Binding-site contacts:
Ligand atom O4 contacts residue TRP342 of chain 1.D at 4.0 Å.
Ligand atom O2 contacts residue GLU113 of chain 1.D at 2.3 Å (salt-bridge).
Ligand atom O4 contacts residue ARG346 of chain 1.D at 3.0 Å (salt-bridge).
Ligand atom O3 contacts residue TYR157 of chain 1.D at 3.2 Å.
Ligand atom C1 contacts residue TYR157 of chain 1.D at 4.0 Å (hydrophobic).
Ligand atom O4 contacts residue ARG68 of chain 1.D at 3.7 Å.
Ligand atom O2 contacts residue TRP232 of chain 1.D at 3.8 Å.
Ligand atom C6 contacts residue TYR157 of chain 1.D at 4.0 Å (hydrophobic).
Ligand atom O5 contacts residue TYR157 of chain 1.D at 3.3 Å.
Ligand atom O6 contacts residue ARG346 of chain 1.D at 4.0 Å.
Ligand atom C2 contacts residue TRP232 of chain 1.D at 3.7 Å (hydrophobic).
Ligand atom C6 contacts residue TRP64 of chain 1.D at 4.1 Å (hydrophobic).
Ligand atom C3 contacts residue TRP64 of chain 1.D at 3.9 Å (hydrophobic).
Ligand atom O4 contacts residue TRP64 of chain 1.D at 3.8 Å.
Ligand atom C6 contacts residue PRO156 of chain 1.D at 3.9 Å (hydrophobic).
Ligand atom C5 contacts residue TRP64 of chain 1.D at 3.8 Å (hydrophobic).
Ligand atom C2 contacts residue ASP67 of chain 1.D at 3.3 Å.
Ligand atom O2 contacts residue ALA65 of chain 1.D at 3.9 Å.
Ligand atom O3 contacts residue TRP342 of chain 1.D at 3.1 Å (h-bond).
Ligand atom C2 contacts residue TRP342 of chain 1.D at 3.7 Å (hydrophobic).
Ligand atom O2 contacts residue LYS17 of chain 1.D at 3.7 Å.
Ligand atom O6 contacts residue TRP342 of chain 1.D at 3.3 Å.
Ligand atom O1 contacts residue ASN14 of chain 1.D at 4.0 Å.
Ligand atom C4 contacts residue ARG346 of chain 1.D at 4.0 Å.
Ligand atom O3 contacts residue ARG68 of chain 1.D at 3.8 Å.
Ligand atom C3 contacts residue TRP342 of chain 1.D at 4.0 Å (hydrophobic).
Ligand atom O1 contacts residue LYS17 of chain 1.D at 3.6 Å (salt-bridge).
Ligand atom O1 contacts residue TRP64 of chain 1.D at 3.8 Å.
Ligand atom C4 contacts residue TRP342 of chain 1.D at 3.6 Å (hydrophobic).
Ligand atom C1 contacts residue TRP232 of chain 1.D at 4.1 Å (hydrophobic).
Ligand atom O6 contacts residue PRO156 of chain 1.D at 3.4 Å.
Ligand atom C1 contacts residue LYS17 of chain 1.D at 4.0 Å.
Ligand atom O6 contacts residue TYR157 of chain 1.D at 3.3 Å (h-bond).
Ligand atom C2 contacts residue GLU113 of chain 1.D at 3.6 Å.
Ligand atom O2 contacts residue ASP67 of chain 1.D at 2.9 Å (salt-bridge).
Ligand atom O5 contacts residue ASN14 of chain 1.D at 3.9 Å.
Ligand atom C6 contacts residue ARG346 of chain 1.D at 3.4 Å.
Ligand atom C6 contacts residue GLU155 of chain 1.D at 3.3 Å.
Ligand atom O3 contacts residue ASP67 of chain 1.D at 2.7 Å (salt-bridge).
Ligand atom C3 contacts residue ASP67 of chain 1.D at 3.6 Å.

Sequence of chain 1.D:
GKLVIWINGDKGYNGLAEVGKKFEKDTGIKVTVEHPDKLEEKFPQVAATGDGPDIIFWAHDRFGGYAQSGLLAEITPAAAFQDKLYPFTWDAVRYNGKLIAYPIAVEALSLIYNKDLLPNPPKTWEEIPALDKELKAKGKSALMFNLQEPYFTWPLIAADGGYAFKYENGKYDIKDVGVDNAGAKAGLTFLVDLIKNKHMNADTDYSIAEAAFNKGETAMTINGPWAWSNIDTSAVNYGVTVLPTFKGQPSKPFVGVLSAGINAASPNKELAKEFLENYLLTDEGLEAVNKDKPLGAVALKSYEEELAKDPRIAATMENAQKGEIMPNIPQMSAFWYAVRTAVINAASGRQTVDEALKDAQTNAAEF

The protein below binds the small molecule below.
Small molecule (SMILES): OC[C@H]1O[C@H](O[C@H]2[C@H](O)[C@@H](O)[C@@H](O)O[C@@H]2CO)[C@H](O)[C@@H](O)[C@@H]1O